Sequence of chain 2.PA:
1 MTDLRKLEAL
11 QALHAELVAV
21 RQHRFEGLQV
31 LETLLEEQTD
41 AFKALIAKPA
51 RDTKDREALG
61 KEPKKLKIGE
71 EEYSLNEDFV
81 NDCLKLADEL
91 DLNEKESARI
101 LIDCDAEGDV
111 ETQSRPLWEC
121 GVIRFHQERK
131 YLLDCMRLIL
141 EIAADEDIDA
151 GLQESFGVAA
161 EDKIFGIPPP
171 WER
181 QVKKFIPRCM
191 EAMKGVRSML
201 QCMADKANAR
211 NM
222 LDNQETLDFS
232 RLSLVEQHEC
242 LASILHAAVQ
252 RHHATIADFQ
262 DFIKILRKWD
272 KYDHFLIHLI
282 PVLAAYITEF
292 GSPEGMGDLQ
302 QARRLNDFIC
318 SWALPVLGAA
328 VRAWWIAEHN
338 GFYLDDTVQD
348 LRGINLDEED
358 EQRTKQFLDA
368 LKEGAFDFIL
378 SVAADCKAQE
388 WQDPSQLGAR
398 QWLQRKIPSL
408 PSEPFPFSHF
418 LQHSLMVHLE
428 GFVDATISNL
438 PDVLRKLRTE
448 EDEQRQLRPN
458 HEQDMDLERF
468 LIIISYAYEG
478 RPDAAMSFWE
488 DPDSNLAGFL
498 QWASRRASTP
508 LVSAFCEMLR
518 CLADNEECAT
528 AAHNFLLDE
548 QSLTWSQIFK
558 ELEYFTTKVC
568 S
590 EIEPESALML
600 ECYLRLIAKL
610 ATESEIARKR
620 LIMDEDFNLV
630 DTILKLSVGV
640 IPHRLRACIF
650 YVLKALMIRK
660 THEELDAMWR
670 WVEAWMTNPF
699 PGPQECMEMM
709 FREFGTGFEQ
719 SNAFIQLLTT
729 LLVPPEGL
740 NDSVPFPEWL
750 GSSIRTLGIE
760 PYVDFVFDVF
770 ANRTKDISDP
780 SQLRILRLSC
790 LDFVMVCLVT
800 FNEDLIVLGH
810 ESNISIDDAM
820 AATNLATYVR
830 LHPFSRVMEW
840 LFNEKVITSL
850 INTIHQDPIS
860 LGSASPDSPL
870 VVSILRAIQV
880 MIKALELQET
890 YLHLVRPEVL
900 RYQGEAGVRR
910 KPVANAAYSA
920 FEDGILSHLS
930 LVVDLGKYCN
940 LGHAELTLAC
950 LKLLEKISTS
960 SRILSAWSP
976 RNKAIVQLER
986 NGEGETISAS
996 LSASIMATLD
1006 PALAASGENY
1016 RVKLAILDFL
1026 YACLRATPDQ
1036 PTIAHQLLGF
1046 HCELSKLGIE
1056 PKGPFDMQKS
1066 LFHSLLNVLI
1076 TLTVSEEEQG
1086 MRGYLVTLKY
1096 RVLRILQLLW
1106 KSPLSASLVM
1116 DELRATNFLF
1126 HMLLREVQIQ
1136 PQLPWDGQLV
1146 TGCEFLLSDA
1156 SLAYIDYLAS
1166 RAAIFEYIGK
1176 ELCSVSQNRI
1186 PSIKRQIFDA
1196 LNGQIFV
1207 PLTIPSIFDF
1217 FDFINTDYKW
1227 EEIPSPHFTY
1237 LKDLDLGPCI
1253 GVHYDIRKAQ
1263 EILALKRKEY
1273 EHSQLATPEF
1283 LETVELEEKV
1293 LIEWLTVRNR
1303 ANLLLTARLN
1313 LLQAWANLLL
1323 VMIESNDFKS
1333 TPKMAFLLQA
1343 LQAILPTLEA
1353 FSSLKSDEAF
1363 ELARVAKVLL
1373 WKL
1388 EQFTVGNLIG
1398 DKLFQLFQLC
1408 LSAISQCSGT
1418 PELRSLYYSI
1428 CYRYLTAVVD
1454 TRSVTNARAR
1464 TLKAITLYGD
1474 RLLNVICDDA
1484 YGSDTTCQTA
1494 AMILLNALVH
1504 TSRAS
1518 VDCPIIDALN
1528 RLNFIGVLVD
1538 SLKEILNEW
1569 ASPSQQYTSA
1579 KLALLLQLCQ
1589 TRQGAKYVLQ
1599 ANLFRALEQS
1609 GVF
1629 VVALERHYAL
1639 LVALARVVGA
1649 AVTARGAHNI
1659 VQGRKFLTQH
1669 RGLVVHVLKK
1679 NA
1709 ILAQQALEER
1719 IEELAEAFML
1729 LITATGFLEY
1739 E

Binding-site contacts:
Ligand atom CA contacts residue ARG442 of chain 2.PA at 3.6 Å.
Ligand atom O contacts residue ASN492 of chain 2.PA at 4.2 Å.
Ligand atom CG contacts residue PHE496 of chain 2.PA at 4.0 Å (hydrophobic).
Ligand atom O contacts residue PRO438 of chain 2.PA at 4.0 Å.
Ligand atom CD1 contacts residue ILE434 of chain 2.PA at 4.1 Å (hydrophobic).
Ligand atom CE2 contacts residue ARG442 of chain 2.PA at 3.6 Å.
Ligand atom CB contacts residue GLY495 of chain 2.PA at 3.9 Å.
Ligand atom C contacts residue ASN492 of chain 2.PA at 4.0 Å.
Ligand atom CD2 contacts residue PRO438 of chain 2.PA at 4.4 Å (hydrophobic).
Ligand atom CZ contacts residue PHE496 of chain 2.PA at 3.9 Å (hydrophobic).
Ligand atom CA contacts residue ASN492 of chain 2.PA at 3.3 Å.
Ligand atom CZ contacts residue PRO438 of chain 2.PA at 3.4 Å (hydrophobic).
Ligand atom CD1 contacts residue PRO438 of chain 2.PA at 4.4 Å (hydrophobic).
Ligand atom CG contacts residue ASN492 of chain 2.PA at 4.3 Å.
Ligand atom C contacts residue ARG442 of chain 2.PA at 4.4 Å.
Ligand atom CE2 contacts residue PRO438 of chain 2.PA at 3.7 Å (hydrophobic).
Ligand atom CB contacts residue ASN492 of chain 2.PA at 3.8 Å.
Ligand atom N contacts residue ASN492 of chain 2.PA at 3.3 Å (h-bond).
Ligand atom CB contacts residue PHE496 of chain 2.PA at 3.9 Å (hydrophobic).
Ligand atom O contacts residue ARG442 of chain 2.PA at 4.3 Å.
Ligand atom CE1 contacts residue PHE496 of chain 2.PA at 3.6 Å (hydrophobic).
Ligand atom CD1 contacts residue PHE496 of chain 2.PA at 3.7 Å (hydrophobic).
Ligand atom CD2 contacts residue ARG442 of chain 2.PA at 3.5 Å.
Ligand atom CG contacts residue GLY495 of chain 2.PA at 4.4 Å.
Ligand atom CD1 contacts residue ASN492 of chain 2.PA at 3.9 Å.
Ligand atom N contacts residue SER491 of chain 2.PA at 4.1 Å.
Ligand atom CE1 contacts residue ILE434 of chain 2.PA at 3.9 Å (hydrophobic).
Ligand atom CE1 contacts residue PRO438 of chain 2.PA at 3.8 Å (hydrophobic).
Ligand atom N contacts residue ARG442 of chain 2.PA at 4.2 Å.

The protein below binds the small molecule below.
Small molecule (SMILES): N[C@@H](Cc1ccccc1)C(=O)NCC=O